Sequence of chain 1.C:
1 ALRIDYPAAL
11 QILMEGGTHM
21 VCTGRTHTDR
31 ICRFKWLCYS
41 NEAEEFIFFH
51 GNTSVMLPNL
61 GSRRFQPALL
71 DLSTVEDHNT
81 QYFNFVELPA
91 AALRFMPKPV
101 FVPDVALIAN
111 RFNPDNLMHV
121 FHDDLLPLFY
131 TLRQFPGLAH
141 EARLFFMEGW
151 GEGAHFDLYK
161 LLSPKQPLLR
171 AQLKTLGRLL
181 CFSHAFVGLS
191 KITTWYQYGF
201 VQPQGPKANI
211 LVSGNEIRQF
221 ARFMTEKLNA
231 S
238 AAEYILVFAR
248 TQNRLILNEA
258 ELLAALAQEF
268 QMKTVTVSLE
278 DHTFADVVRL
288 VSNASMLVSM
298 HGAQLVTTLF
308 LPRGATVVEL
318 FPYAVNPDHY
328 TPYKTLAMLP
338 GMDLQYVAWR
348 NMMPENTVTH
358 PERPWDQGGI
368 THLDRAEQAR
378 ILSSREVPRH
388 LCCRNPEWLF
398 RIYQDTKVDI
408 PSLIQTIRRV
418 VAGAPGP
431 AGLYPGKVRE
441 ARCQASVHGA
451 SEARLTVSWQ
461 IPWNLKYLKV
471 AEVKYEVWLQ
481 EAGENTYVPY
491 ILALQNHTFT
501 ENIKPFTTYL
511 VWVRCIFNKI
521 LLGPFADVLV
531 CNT

Binding-site contacts:
Ligand atom N contacts residue PHE101 of chain 1.C at 2.9 Å (h-bond).
Ligand atom O contacts residue PRO103 of chain 1.C at 3.2 Å.
Ligand atom C contacts residue PHE101 of chain 1.C at 3.6 Å (hydrophobic).
Ligand atom CB contacts residue ARG143 of chain 1.C at 4.1 Å.
Ligand atom O contacts residue TYR6 of chain 1.C at 3.4 Å.
Ligand atom CB contacts residue LYS98 of chain 1.C at 4.3 Å.
Ligand atom O contacts residue PHE101 of chain 1.C at 3.0 Å (h-bond).
Ligand atom CA contacts residue PHE101 of chain 1.C at 3.3 Å (hydrophobic).
Ligand atom CB contacts residue LEU176 of chain 1.C at 4.3 Å (hydrophobic).
Ligand atom CB contacts residue TYR6 of chain 1.C at 3.8 Å (hydrophobic).
Ligand atom CA contacts residue TYR6 of chain 1.C at 3.8 Å (hydrophobic).
Ligand atom O contacts residue PRO99 of chain 1.C at 4.3 Å.
Ligand atom CA contacts residue VAL100 of chain 1.C at 4.0 Å (hydrophobic).
Ligand atom C contacts residue TYR6 of chain 1.C at 3.6 Å (hydrophobic).
Ligand atom C contacts residue VAL100 of chain 1.C at 3.9 Å (hydrophobic).
Ligand atom O contacts residue VAL102 of chain 1.C at 4.1 Å.
Ligand atom C contacts residue PRO103 of chain 1.C at 4.1 Å (hydrophobic).
Ligand atom O contacts residue VAL100 of chain 1.C at 3.6 Å.
Ligand atom N contacts residue TYR6 of chain 1.C at 3.7 Å.
Ligand atom CB contacts residue GLN166 of chain 1.C at 4.5 Å.
Ligand atom CB contacts residue PRO103 of chain 1.C at 4.5 Å (hydrophobic).
Ligand atom N contacts residue VAL100 of chain 1.C at 3.9 Å.
Ligand atom CB contacts residue VAL100 of chain 1.C at 3.6 Å (hydrophobic).
Ligand atom O contacts residue ARG143 of chain 1.C at 3.6 Å.
Ligand atom CB contacts residue PHE101 of chain 1.C at 4.0 Å (hydrophobic).
Ligand atom CB contacts residue ASP104 of chain 1.C at 3.7 Å.
Ligand atom CA contacts residue ARG143 of chain 1.C at 3.9 Å.

The protein below binds the small molecule below.
Small molecule (SMILES): C[C@H](N)C(=O)N[C@@H](C)C(=O)N[C@@H](C)C(=O)N[C@@H](C)C(=O)N[C@@H](C)C(=O)N[C@@H](C)C(=O)N[C@@H](C)C(=O)N[C@@H](C)C(=O)N[C@@H](C)C(=O)N[C@@H](C)C=O